Sequence of chain 1.A:
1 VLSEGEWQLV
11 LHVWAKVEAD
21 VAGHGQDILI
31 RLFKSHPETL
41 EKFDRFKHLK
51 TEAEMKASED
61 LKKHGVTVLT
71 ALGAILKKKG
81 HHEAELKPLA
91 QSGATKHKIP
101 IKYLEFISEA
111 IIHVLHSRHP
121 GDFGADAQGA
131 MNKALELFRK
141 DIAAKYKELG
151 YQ

Binding-site contacts:
Ligand atom CG contacts residue LEU89 of chain 1.A at 3.4 Å (hydrophobic).
Ligand atom NE2 contacts residue LEU89 of chain 1.A at 4.1 Å.
Ligand atom C4 contacts residue LEU89 of chain 1.A at 3.0 Å (hydrophobic).
Ligand atom CG contacts residue GLY93 of chain 1.A at 4.4 Å.
Ligand atom ND1 contacts residue GLY93 of chain 1.A at 4.0 Å.
Ligand atom ND1 contacts residue SER92 of chain 1.A at 2.9 Å (h-bond).
Ligand atom CE1 contacts residue HIS97 of chain 1.A at 3.7 Å.
Ligand atom CG contacts residue HEM1 of chain 1.B at 4.1 Å.
Ligand atom ND1 contacts residue HEM1 of chain 1.B at 3.7 Å.
Ligand atom CD2 contacts residue LEU89 of chain 1.A at 4.3 Å (hydrophobic).
Ligand atom C4 contacts residue GLY93 of chain 1.A at 4.0 Å.
Ligand atom C4 contacts residue TYR146 of chain 1.A at 3.7 Å (hydrophobic).
Ligand atom CG contacts residue SER92 of chain 1.A at 4.2 Å.
Ligand atom CE1 contacts residue HEM1 of chain 1.B at 2.8 Å.
Ligand atom ND1 contacts residue LEU89 of chain 1.A at 3.1 Å (h-bond).
Ligand atom NE2 contacts residue HEM1 of chain 1.B at 2.0 Å.
Ligand atom CE1 contacts residue SER92 of chain 1.A at 3.5 Å.
Ligand atom CE1 contacts residue LEU89 of chain 1.A at 3.9 Å (hydrophobic).
Ligand atom CD2 contacts residue HEM1 of chain 1.B at 2.9 Å.
Ligand atom ND1 contacts residue HIS97 of chain 1.A at 3.9 Å.

A protein and the small-molecule ligand that binds it are described below.
Small molecule (SMILES): Cc1c[nH]cn1